Sequence of chain 1.A:
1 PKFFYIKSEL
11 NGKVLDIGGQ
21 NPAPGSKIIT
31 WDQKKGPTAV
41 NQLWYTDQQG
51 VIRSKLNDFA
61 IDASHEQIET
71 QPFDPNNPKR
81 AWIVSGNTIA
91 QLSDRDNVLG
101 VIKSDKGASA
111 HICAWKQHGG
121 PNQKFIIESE

This protein binds this small molecule.
Small molecule (SMILES): OC[C@H]1O[C@@H](O[C@H]2[C@H](O)[C@@H](O)[C@H](O)O[C@@H]2CO)[C@H](O)[C@@H](O)[C@H]1O

Binding-site contacts:
Ligand atom C6 contacts residue GLN20 of chain 1.A at 3.8 Å.
Ligand atom O4 contacts residue GLN20 of chain 1.A at 4.3 Å.
Ligand atom C4 contacts residue TRP31 of chain 1.A at 3.5 Å (hydrophobic).
Ligand atom C3 contacts residue LYS34 of chain 1.A at 3.8 Å.
Ligand atom C6 contacts residue TRP31 of chain 1.A at 3.5 Å (hydrophobic).
Ligand atom O3 contacts residue ASP16 of chain 1.A at 2.4 Å (salt-bridge).
Ligand atom C3 contacts residue TRP31 of chain 1.A at 3.7 Å (hydrophobic).
Ligand atom C6 contacts residue GLY19 of chain 1.A at 3.9 Å.
Ligand atom O4 contacts residue GLY19 of chain 1.A at 2.8 Å (h-bond).
Ligand atom C2 contacts residue LYS34 of chain 1.A at 3.8 Å.
Ligand atom O4 contacts residue ASP16 of chain 1.A at 2.7 Å (salt-bridge).
Ligand atom O6 contacts residue GLN20 of chain 1.A at 4.3 Å.
Ligand atom O2 contacts residue GLN20 of chain 1.A at 3.0 Å (h-bond).
Ligand atom C4 contacts residue ASP16 of chain 1.A at 3.5 Å.
Ligand atom O3 contacts residue ASN41 of chain 1.A at 3.1 Å (h-bond).
Ligand atom O6 contacts residue TRP31 of chain 1.A at 3.6 Å.
Ligand atom O4 contacts residue ILE17 of chain 1.A at 3.6 Å.
Ligand atom C3 contacts residue ASP16 of chain 1.A at 3.6 Å.
Ligand atom O4 contacts residue ILE29 of chain 1.A at 4.2 Å.
Ligand atom C6 contacts residue ILE29 of chain 1.A at 4.0 Å (hydrophobic).
Ligand atom O4 contacts residue GLN20 of chain 1.A at 4.1 Å.
Ligand atom C2 contacts residue GLN20 of chain 1.A at 4.0 Å.
Ligand atom C5 contacts residue TRP31 of chain 1.A at 3.6 Å (hydrophobic).
Ligand atom C4 contacts residue GLY19 of chain 1.A at 4.0 Å.
Ligand atom C3 contacts residue ASN41 of chain 1.A at 4.0 Å.
Ligand atom C2 contacts residue GLY19 of chain 1.A at 4.1 Å.
Ligand atom O5 contacts residue GLY19 of chain 1.A at 3.4 Å.
Ligand atom O2 contacts residue ASN41 of chain 1.A at 4.4 Å.
Ligand atom O3 contacts residue LYS34 of chain 1.A at 3.0 Å (salt-bridge).
Ligand atom O3 contacts residue GLN42 of chain 1.A at 4.0 Å.
Ligand atom C3 contacts residue GLY19 of chain 1.A at 4.1 Å.
Ligand atom O4 contacts residue ASN41 of chain 1.A at 3.7 Å.
Ligand atom O3 contacts residue GLY19 of chain 1.A at 4.3 Å.
Ligand atom O2 contacts residue LYS34 of chain 1.A at 2.9 Å (salt-bridge).
Ligand atom C1 contacts residue GLY19 of chain 1.A at 4.0 Å.
Ligand atom C2 contacts residue ASN41 of chain 1.A at 4.1 Å.
Ligand atom O4 contacts residue GLY18 of chain 1.A at 3.8 Å.
Ligand atom C5 contacts residue GLY19 of chain 1.A at 4.1 Å.
Ligand atom O4 contacts residue GLY19 of chain 1.A at 3.8 Å.
Ligand atom O3 contacts residue TRP31 of chain 1.A at 3.7 Å.